Binding-site contacts:
Ligand atom C23 contacts residue LYS125 of chain 1.B at 3.9 Å.
Ligand atom C23 contacts residue ARG155 of chain 1.B at 3.9 Å.
Ligand atom C26 contacts residue LYS125 of chain 1.B at 3.4 Å.
Ligand atom N23 contacts residue ARG155 of chain 1.B at 3.7 Å.
Ligand atom C11 contacts residue ARG155 of chain 1.B at 3.3 Å.
Ligand atom C11 contacts residue TYR159 of chain 1.B at 4.0 Å (hydrophobic).
Ligand atom N11 contacts residue ARG155 of chain 1.B at 3.0 Å (salt-bridge).
Ligand atom N11 contacts residue LYS125 of chain 1.B at 3.6 Å.
Ligand atom N21 contacts residue TYR159 of chain 1.B at 3.4 Å.
Ligand atom N25 contacts residue GLY156 of chain 1.B at 3.2 Å.
Ligand atom N21 contacts residue LYS125 of chain 1.B at 3.1 Å.
Ligand atom FE2 contacts residue ARG155 of chain 1.B at 4.4 Å.
Ligand atom C26 contacts residue TYR159 of chain 1.B at 3.8 Å (hydrophobic).
Ligand atom C21 contacts residue GLY156 of chain 1.B at 3.9 Å.
Ligand atom N11 contacts residue TYR159 of chain 1.B at 3.9 Å.
Ligand atom C22 contacts residue ARG155 of chain 1.B at 3.5 Å.
Ligand atom N23 contacts residue LYS125 of chain 1.B at 3.8 Å.
Ligand atom C21 contacts residue TYR159 of chain 1.B at 4.3 Å (hydrophobic).
Ligand atom C11 contacts residue LYS125 of chain 1.B at 3.9 Å.
Ligand atom N11 contacts residue SER128 of chain 1.B at 4.5 Å.
Ligand atom N22 contacts residue ARG155 of chain 1.B at 3.2 Å.

A protein and the small-molecule ligand that binds it are described below.
Small molecule (SMILES): N#C[Fe](C#N)(C#N)(C#N)(C#N)C#N

Sequence of chain 1.B:
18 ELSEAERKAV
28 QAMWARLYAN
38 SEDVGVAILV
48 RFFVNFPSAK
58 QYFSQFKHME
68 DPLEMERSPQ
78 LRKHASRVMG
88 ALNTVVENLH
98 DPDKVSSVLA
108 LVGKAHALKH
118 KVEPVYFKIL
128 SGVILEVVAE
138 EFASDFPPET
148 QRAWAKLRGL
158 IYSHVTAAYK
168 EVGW